A protein and the small-molecule ligand that binds it are described below.
Small molecule (SMILES): COc1ccc([C@]2(c3ccc(F)c(-c4cccnc4)c3)N=C(N)N3CC(F)(F)CN=C32)cc1C

Sequence of chain 1.A:
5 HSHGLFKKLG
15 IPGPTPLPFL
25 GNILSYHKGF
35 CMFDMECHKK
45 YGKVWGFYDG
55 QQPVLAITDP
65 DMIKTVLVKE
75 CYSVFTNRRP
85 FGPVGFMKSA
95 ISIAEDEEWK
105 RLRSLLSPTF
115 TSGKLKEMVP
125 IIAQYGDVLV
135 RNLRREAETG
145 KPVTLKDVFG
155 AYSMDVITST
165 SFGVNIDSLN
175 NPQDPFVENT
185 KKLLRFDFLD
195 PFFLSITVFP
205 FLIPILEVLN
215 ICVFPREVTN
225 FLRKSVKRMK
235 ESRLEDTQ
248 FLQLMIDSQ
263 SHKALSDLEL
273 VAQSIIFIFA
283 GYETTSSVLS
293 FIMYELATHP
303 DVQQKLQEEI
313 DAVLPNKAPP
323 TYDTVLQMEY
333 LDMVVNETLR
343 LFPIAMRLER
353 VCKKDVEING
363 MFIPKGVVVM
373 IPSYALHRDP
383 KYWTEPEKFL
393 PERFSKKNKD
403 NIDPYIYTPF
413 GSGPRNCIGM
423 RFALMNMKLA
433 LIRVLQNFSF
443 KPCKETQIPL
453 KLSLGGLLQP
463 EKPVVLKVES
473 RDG

Binding-site contacts:
Ligand atom C9 contacts residue PHE190 of chain 1.A at 4.0 Å (hydrophobic).
Ligand atom C31 contacts residue HEM1 of chain 1.B at 3.0 Å.
Ligand atom C30 contacts residue HEM1 of chain 1.B at 4.0 Å.
Ligand atom F20 contacts residue ARG83 of chain 1.A at 4.1 Å.
Ligand atom C1 contacts residue PHE190 of chain 1.A at 3.2 Å (hydrophobic).
Ligand atom C15 contacts residue ARG83 of chain 1.A at 3.2 Å.
Ligand atom C2 contacts residue ARG189 of chain 1.A at 3.9 Å.
Ligand atom C9 contacts residue ILE278 of chain 1.A at 3.8 Å (hydrophobic).
Ligand atom F34 contacts residue ALA347 of chain 1.A at 3.1 Å.
Ligand atom N19 contacts residue ARG82 of chain 1.A at 3.4 Å.
Ligand atom C9 contacts residue ARG189 of chain 1.A at 3.6 Å.
Ligand atom C14 contacts residue ARG83 of chain 1.A at 3.6 Å.
Ligand atom C15 contacts residue PHE85 of chain 1.A at 3.4 Å (hydrophobic).
Ligand atom N16 contacts residue PHE85 of chain 1.A at 4.0 Å.
Ligand atom C13 contacts residue PHE192 of chain 1.A at 3.3 Å (hydrophobic).
Ligand atom C17 contacts residue SER96 of chain 1.A at 3.9 Å.
Ligand atom C30 contacts residue ILE346 of chain 1.A at 4.0 Å (hydrophobic).
Ligand atom C30 contacts residue THR286 of chain 1.A at 3.4 Å.
Ligand atom C31 contacts residue ALA282 of chain 1.A at 3.6 Å (hydrophobic).
Ligand atom N19 contacts residue SER96 of chain 1.A at 2.8 Å (h-bond).
Ligand atom N32 contacts residue ALA282 of chain 1.A at 4.1 Å.
Ligand atom F34 contacts residue HEM1 of chain 1.B at 4.1 Å.
Ligand atom N12 contacts residue PHE192 of chain 1.A at 3.7 Å.
Ligand atom C7 contacts residue PHE190 of chain 1.A at 3.7 Å (hydrophobic).
Ligand atom C1 contacts residue ARG189 of chain 1.A at 3.5 Å.
Ligand atom C9 contacts residue PHE281 of chain 1.A at 3.2 Å (hydrophobic).
Ligand atom O8 contacts residue PHE218 of chain 1.A at 3.4 Å.
Ligand atom O8 contacts residue ARG189 of chain 1.A at 4.0 Å.
Ligand atom C33 contacts residue HEM1 of chain 1.B at 3.3 Å.
Ligand atom C17 contacts residue ARG82 of chain 1.A at 3.9 Å.
Ligand atom F21 contacts residue PHE85 of chain 1.A at 3.9 Å.
Ligand atom F21 contacts residue ARG83 of chain 1.A at 3.0 Å.
Ligand atom C5 contacts residue SER96 of chain 1.A at 3.9 Å.
Ligand atom C2 contacts residue PHE190 of chain 1.A at 3.7 Å (hydrophobic).
Ligand atom O8 contacts residue PHE281 of chain 1.A at 4.1 Å.
Ligand atom N18 contacts residue SER96 of chain 1.A at 4.0 Å.
Ligand atom N32 contacts residue HEM1 of chain 1.B at 2.6 Å.
Ligand atom O8 contacts residue PHE190 of chain 1.A at 3.1 Å.
Ligand atom C6 contacts residue ILE278 of chain 1.A at 4.1 Å (hydrophobic).
Ligand atom C9 contacts residue PHE218 of chain 1.A at 3.3 Å (hydrophobic).